The protein below binds the small molecule below.
Small molecule (SMILES): N[C@@H](Cn1cc([N+](=O)[O-])c(=O)[nH]c1=O)C(=O)O

Binding-site contacts:
Ligand atom O1 contacts residue GLU393 of chain 1.A at 3.3 Å (salt-bridge).
Ligand atom N1 contacts residue TYR441 of chain 1.A at 4.1 Å.
Ligand atom N2 contacts residue GLU696 of chain 1.A at 3.8 Å.
Ligand atom C8 contacts residue THR471 of chain 1.A at 3.2 Å.
Ligand atom N8 contacts residue PRO469 of chain 1.A at 3.8 Å.
Ligand atom C7 contacts residue TYR441 of chain 1.A at 3.5 Å (hydrophobic).
Ligand atom O2 contacts residue THR646 of chain 1.A at 3.5 Å (h-bond).
Ligand atom C8 contacts residue GLU696 of chain 1.A at 3.3 Å.
Ligand atom C6 contacts residue GLU696 of chain 1.A at 3.2 Å.
Ligand atom C5 contacts residue GLU696 of chain 1.A at 3.5 Å.
Ligand atom N8 contacts residue THR471 of chain 1.A at 2.5 Å (h-bond).
Ligand atom O4 contacts residue GLU696 of chain 1.A at 3.6 Å.
Ligand atom C8 contacts residue SER645 of chain 1.A at 4.0 Å.
Ligand atom C4 contacts residue GLU696 of chain 1.A at 3.7 Å.
Ligand atom O91 contacts residue LEU470 of chain 1.A at 4.0 Å.
Ligand atom O1 contacts residue MET699 of chain 1.A at 3.8 Å.
Ligand atom C9 contacts residue ARG476 of chain 1.A at 3.8 Å.
Ligand atom O4 contacts residue THR646 of chain 1.A at 3.9 Å.
Ligand atom O91 contacts residue TYR441 of chain 1.A at 4.0 Å.
Ligand atom O92 contacts residue ARG476 of chain 1.A at 3.5 Å (salt-bridge).
Ligand atom C6 contacts residue TYR441 of chain 1.A at 4.0 Å (hydrophobic).
Ligand atom O2 contacts residue SER645 of chain 1.A at 3.0 Å (h-bond).
Ligand atom O3 contacts residue MET699 of chain 1.A at 3.6 Å.
Ligand atom N8 contacts residue TYR723 of chain 1.A at 3.7 Å.
Ligand atom C9 contacts residue THR471 of chain 1.A at 3.1 Å.
Ligand atom O3 contacts residue GLU696 of chain 1.A at 3.3 Å.
Ligand atom C2 contacts residue THR646 of chain 1.A at 3.7 Å.
Ligand atom N8 contacts residue GLU696 of chain 1.A at 2.9 Å (salt-bridge).
Ligand atom O2 contacts residue GLY644 of chain 1.A at 3.9 Å.
Ligand atom N1 contacts residue GLU696 of chain 1.A at 3.8 Å.
Ligand atom O91 contacts residue THR471 of chain 1.A at 3.0 Å (h-bond).
Ligand atom O91 contacts residue ARG476 of chain 1.A at 3.2 Å (salt-bridge).
Ligand atom O92 contacts residue SER645 of chain 1.A at 3.2 Å.
Ligand atom N3 contacts residue THR646 of chain 1.A at 3.0 Å (h-bond).
Ligand atom N3 contacts residue GLU696 of chain 1.A at 4.0 Å.
Ligand atom C9 contacts residue SER645 of chain 1.A at 4.0 Å.
Ligand atom O4 contacts residue LEU695 of chain 1.A at 3.4 Å.
Ligand atom C4 contacts residue THR646 of chain 1.A at 3.8 Å.
Ligand atom O91 contacts residue PRO469 of chain 1.A at 4.0 Å.
Ligand atom O92 contacts residue THR471 of chain 1.A at 3.9 Å.

Sequence of chain 1.A:
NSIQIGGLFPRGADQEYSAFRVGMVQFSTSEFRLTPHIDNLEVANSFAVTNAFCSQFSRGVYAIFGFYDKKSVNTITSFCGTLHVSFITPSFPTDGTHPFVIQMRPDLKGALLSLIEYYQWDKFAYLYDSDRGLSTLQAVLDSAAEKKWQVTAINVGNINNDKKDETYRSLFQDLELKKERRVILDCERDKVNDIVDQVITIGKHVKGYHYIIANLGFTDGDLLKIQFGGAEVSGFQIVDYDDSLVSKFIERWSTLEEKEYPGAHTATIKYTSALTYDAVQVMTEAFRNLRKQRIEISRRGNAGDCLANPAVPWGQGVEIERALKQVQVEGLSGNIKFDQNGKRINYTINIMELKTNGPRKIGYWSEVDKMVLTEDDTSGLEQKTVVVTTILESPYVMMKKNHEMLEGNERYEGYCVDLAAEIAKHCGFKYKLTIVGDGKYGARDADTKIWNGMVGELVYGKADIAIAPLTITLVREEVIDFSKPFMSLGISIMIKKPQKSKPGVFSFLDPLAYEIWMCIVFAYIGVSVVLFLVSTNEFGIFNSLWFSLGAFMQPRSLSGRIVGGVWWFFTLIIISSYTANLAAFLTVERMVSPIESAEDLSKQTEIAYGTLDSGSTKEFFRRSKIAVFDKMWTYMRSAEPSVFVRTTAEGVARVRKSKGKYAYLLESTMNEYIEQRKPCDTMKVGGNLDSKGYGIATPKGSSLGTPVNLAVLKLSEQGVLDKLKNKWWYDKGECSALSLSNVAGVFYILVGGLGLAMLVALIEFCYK